Binding-site contacts:
Ligand atom C13 contacts residue CYS97 of chain 1.A at 3.6 Å (hydrophobic).
Ligand atom C37 contacts residue LEU23 of chain 1.A at 3.8 Å (hydrophobic).
Ligand atom C26 contacts residue CYS31 of chain 1.A at 3.9 Å (hydrophobic).
Ligand atom C31 contacts residue LEU23 of chain 1.A at 3.9 Å (hydrophobic).
Ligand atom C30 contacts residue CYS31 of chain 1.A at 3.7 Å (hydrophobic).
Ligand atom C36 contacts residue CYS97 of chain 1.A at 3.4 Å (hydrophobic).
Ligand atom N27 contacts residue PHE147 of chain 1.A at 3.5 Å.
Ligand atom C26 contacts residue PHE147 of chain 1.A at 3.8 Å (hydrophobic).
Ligand atom C22 contacts residue CYS31 of chain 1.A at 3.4 Å (hydrophobic).
Ligand atom C34 contacts residue GLY144 of chain 1.A at 3.8 Å.
Ligand atom N14 contacts residue CYS97 of chain 1.A at 3.1 Å (h-bond).
Ligand atom O18 contacts residue VAL78 of chain 1.A at 3.4 Å.
Ligand atom N12 contacts residue CYS97 of chain 1.A at 2.6 Å (h-bond).
Ligand atom C31 contacts residue CYS31 of chain 1.A at 3.7 Å (hydrophobic).
Ligand atom O35 contacts residue GLY26 of chain 1.A at 3.7 Å.
Ligand atom C30 contacts residue GLY24 of chain 1.A at 3.2 Å.
Ligand atom C37 contacts residue ARG100 of chain 1.A at 3.8 Å.
Ligand atom C29 contacts residue GLY24 of chain 1.A at 3.4 Å.
Ligand atom C15 contacts residue ALA44 of chain 1.A at 3.8 Å (hydrophobic).
Ligand atom C11 contacts residue CYS97 of chain 1.A at 3.4 Å (hydrophobic).
Ligand atom C22 contacts residue LEU94 of chain 1.A at 3.7 Å (hydrophobic).
Ligand atom C13 contacts residue PHE147 of chain 1.A at 3.9 Å (hydrophobic).
Ligand atom N19 contacts residue PHE147 of chain 1.A at 3.6 Å.
Ligand atom C22 contacts residue LYS46 of chain 1.A at 3.7 Å.
Ligand atom C30 contacts residue LEU23 of chain 1.A at 3.7 Å (hydrophobic).
Ligand atom C10 contacts residue ARG100 of chain 1.A at 3.9 Å.
Ligand atom N14 contacts residue GLU95 of chain 1.A at 3.9 Å.
Ligand atom C08 contacts residue ARG100 of chain 1.A at 3.6 Å.
Ligand atom N23 contacts residue PHE147 of chain 1.A at 3.4 Å.
Ligand atom C15 contacts residue CYS97 of chain 1.A at 3.9 Å (hydrophobic).
Ligand atom C16 contacts residue PHE147 of chain 1.A at 3.9 Å (hydrophobic).
Ligand atom C11 contacts residue ARG100 of chain 1.A at 4.0 Å.
Ligand atom C17 contacts residue PHE147 of chain 1.A at 3.7 Å (hydrophobic).
Ligand atom C24 contacts residue PHE147 of chain 1.A at 3.5 Å (hydrophobic).
Ligand atom N25 contacts residue PHE147 of chain 1.A at 3.6 Å.
Ligand atom C21 contacts residue CYS31 of chain 1.A at 3.0 Å (hydrophobic).
Ligand atom N12 contacts residue LEU96 of chain 1.A at 3.8 Å.
Ligand atom O18 contacts residue LEU94 of chain 1.A at 3.9 Å.
Ligand atom C04 contacts residue ARG100 of chain 1.A at 3.6 Å.
Ligand atom C15 contacts residue GLU95 of chain 1.A at 3.4 Å.

This small molecule binds to this protein.
Small molecule (SMILES): C=CCn1c(=O)c2cnc(Nc3ccc(N4CCN(C)CC4)cc3)nc2n1-c1cccc(C(C)(C)O)n1

Sequence of chain 1.A:
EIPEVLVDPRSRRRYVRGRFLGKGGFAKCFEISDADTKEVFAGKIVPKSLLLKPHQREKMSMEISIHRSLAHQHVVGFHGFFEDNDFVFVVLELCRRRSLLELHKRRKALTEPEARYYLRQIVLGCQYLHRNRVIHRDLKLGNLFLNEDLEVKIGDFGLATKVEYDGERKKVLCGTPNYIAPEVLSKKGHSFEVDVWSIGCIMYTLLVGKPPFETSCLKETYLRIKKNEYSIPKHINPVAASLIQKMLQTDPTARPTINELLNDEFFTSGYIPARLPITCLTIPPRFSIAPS